Sequence of chain 1.D:
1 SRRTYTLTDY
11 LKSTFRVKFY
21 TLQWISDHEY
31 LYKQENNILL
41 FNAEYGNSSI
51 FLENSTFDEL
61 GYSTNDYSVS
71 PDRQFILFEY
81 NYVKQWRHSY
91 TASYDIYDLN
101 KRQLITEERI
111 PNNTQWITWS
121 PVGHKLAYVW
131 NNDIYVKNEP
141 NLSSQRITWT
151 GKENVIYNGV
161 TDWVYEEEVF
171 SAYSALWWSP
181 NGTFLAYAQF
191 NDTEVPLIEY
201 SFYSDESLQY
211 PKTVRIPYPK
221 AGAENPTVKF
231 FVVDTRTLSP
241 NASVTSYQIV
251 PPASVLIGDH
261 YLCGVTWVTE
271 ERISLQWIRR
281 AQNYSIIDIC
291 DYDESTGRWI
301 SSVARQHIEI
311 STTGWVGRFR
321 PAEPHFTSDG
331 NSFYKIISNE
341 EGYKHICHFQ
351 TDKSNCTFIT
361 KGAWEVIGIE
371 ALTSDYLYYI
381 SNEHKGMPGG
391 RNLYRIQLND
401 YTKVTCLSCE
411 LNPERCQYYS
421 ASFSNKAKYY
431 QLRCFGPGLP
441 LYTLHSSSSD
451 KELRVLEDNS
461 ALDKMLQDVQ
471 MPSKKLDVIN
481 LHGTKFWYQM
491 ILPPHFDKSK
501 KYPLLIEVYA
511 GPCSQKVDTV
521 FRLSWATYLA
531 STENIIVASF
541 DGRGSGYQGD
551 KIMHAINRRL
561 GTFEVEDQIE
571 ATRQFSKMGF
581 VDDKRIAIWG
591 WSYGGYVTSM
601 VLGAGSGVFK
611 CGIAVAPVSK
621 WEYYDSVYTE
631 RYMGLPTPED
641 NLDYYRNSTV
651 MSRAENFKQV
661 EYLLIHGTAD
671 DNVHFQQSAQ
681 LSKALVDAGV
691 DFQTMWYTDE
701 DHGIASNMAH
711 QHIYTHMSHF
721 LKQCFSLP

Binding-site contacts:
Ligand atom C4 contacts residue ARG558 of chain 1.D at 4.3 Å.
Ligand atom O7 contacts residue ASN283 of chain 1.D at 3.5 Å (h-bond).
Ligand atom O5 contacts residue ALA281 of chain 1.D at 4.0 Å.
Ligand atom O4 contacts residue ARG558 of chain 1.D at 3.8 Å.
Ligand atom C5 contacts residue ARG558 of chain 1.D at 3.6 Å.
Ligand atom C7 contacts residue ASN283 of chain 1.D at 3.6 Å.
Ligand atom O4 contacts residue ASP640 of chain 1.D at 3.5 Å (salt-bridge).
Ligand atom O3 contacts residue ASP640 of chain 1.D at 4.1 Å.
Ligand atom C5 contacts residue ALA281 of chain 1.D at 4.2 Å (hydrophobic).
Ligand atom C6 contacts residue ARG558 of chain 1.D at 3.7 Å.
Ligand atom C1 contacts residue ASN283 of chain 1.D at 1.4 Å.
Ligand atom C2 contacts residue ASN283 of chain 1.D at 2.4 Å.
Ligand atom C6 contacts residue ASP640 of chain 1.D at 4.5 Å.
Ligand atom O5 contacts residue ASN283 of chain 1.D at 2.4 Å (h-bond).
Ligand atom C4 contacts residue GLU639 of chain 1.D at 4.1 Å.
Ligand atom N2 contacts residue ASP640 of chain 1.D at 4.4 Å.
Ligand atom C4 contacts residue ASN283 of chain 1.D at 4.2 Å.
Ligand atom C3 contacts residue ASP640 of chain 1.D at 4.1 Å.
Ligand atom O6 contacts residue ASP640 of chain 1.D at 3.8 Å.
Ligand atom O7 contacts residue THR312 of chain 1.D at 4.2 Å.
Ligand atom O6 contacts residue ARG558 of chain 1.D at 3.5 Å (salt-bridge).
Ligand atom C3 contacts residue ASN283 of chain 1.D at 3.8 Å.
Ligand atom N2 contacts residue ASN283 of chain 1.D at 2.9 Å (h-bond).
Ligand atom O4 contacts residue GLU639 of chain 1.D at 3.4 Å (salt-bridge).
Ligand atom O3 contacts residue GLU639 of chain 1.D at 2.7 Å (salt-bridge).
Ligand atom O7 contacts residue SER311 of chain 1.D at 3.4 Å (h-bond).
Ligand atom C3 contacts residue GLU639 of chain 1.D at 3.6 Å.
Ligand atom C5 contacts residue ASN283 of chain 1.D at 3.7 Å.
Ligand atom C6 contacts residue ALA281 of chain 1.D at 3.8 Å (hydrophobic).

The protein below binds the small molecule below.
Small molecule (SMILES): CC(=O)N[C@H]1[C@H](O[C@H]2[C@H](O)[C@@H](NC(C)=O)CO[C@@H]2CO)O[C@H](CO)[C@@H](O)[C@@H]1O